The small molecule below binds the protein below.
Small molecule (SMILES): CN(C)S(=O)(=O)c1ccsc1

Sequence of chain 1.B:
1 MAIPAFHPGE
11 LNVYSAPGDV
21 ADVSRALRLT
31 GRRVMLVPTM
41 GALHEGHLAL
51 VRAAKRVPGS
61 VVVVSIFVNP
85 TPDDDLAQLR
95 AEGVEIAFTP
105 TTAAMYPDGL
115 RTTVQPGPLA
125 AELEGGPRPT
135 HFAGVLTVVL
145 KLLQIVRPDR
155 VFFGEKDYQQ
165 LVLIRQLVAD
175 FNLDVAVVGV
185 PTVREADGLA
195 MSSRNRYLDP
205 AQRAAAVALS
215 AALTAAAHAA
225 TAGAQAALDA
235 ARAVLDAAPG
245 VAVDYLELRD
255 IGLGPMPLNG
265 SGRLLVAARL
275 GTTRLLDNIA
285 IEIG

Binding-site contacts:
Ligand atom NAJ contacts residue PHE157 of chain 1.B at 4.4 Å.
Ligand atom CAA contacts residue THR39 of chain 1.B at 4.1 Å.
Ligand atom NAJ contacts residue PRO38 of chain 1.B at 4.3 Å.
Ligand atom CAB contacts residue PHE157 of chain 1.B at 3.8 Å (hydrophobic).
Ligand atom OAC contacts residue SER65 of chain 1.B at 4.4 Å.
Ligand atom OAD contacts residue VAL143 of chain 1.B at 3.0 Å.
Ligand atom OAD contacts residue VAL142 of chain 1.B at 3.8 Å.
Ligand atom SAH contacts residue PHE67 of chain 1.B at 3.3 Å (h-bond).
Ligand atom CAG contacts residue VAL142 of chain 1.B at 3.9 Å (hydrophobic).
Ligand atom SAK contacts residue PRO38 of chain 1.B at 3.8 Å.
Ligand atom CAI contacts residue VAL142 of chain 1.B at 3.6 Å (hydrophobic).
Ligand atom OAD contacts residue PRO38 of chain 1.B at 3.9 Å.
Ligand atom CAB contacts residue VAL139 of chain 1.B at 3.8 Å (hydrophobic).
Ligand atom OAC contacts residue THR39 of chain 1.B at 3.6 Å.
Ligand atom CAE contacts residue VAL142 of chain 1.B at 4.0 Å (hydrophobic).
Ligand atom SAH contacts residue ASN69 of chain 1.B at 3.7 Å.
Ligand atom CAE contacts residue ASN69 of chain 1.B at 3.6 Å.
Ligand atom CAA contacts residue EOH1 of chain 1.O at 3.1 Å.
Ligand atom CAF contacts residue VAL142 of chain 1.B at 3.8 Å (hydrophobic).
Ligand atom CAG contacts residue THR39 of chain 1.B at 4.5 Å.
Ligand atom CAE contacts residue VAL139 of chain 1.B at 4.2 Å (hydrophobic).
Ligand atom CAB contacts residue GLN164 of chain 1.B at 3.7 Å.
Ligand atom SAK contacts residue VAL143 of chain 1.B at 4.3 Å.
Ligand atom OAC contacts residue PRO38 of chain 1.B at 3.2 Å.
Ligand atom CAA contacts residue PRO38 of chain 1.B at 3.3 Å (hydrophobic).
Ligand atom CAI contacts residue PHE67 of chain 1.B at 4.5 Å (hydrophobic).
Ligand atom SAH contacts residue VAL68 of chain 1.B at 4.2 Å.
Ligand atom OAD contacts residue VAL139 of chain 1.B at 4.4 Å.
Ligand atom SAH contacts residue MET40 of chain 1.B at 4.1 Å.
Ligand atom NAJ contacts residue EOH1 of chain 1.O at 4.4 Å.
Ligand atom SAK contacts residue LEU146 of chain 1.B at 4.3 Å.
Ligand atom OAC contacts residue LEU146 of chain 1.B at 3.7 Å.
Ligand atom CAG contacts residue PHE67 of chain 1.B at 3.2 Å (hydrophobic).
Ligand atom CAB contacts residue VAL143 of chain 1.B at 3.9 Å (hydrophobic).
Ligand atom SAK contacts residue VAL142 of chain 1.B at 4.2 Å.
Ligand atom CAF contacts residue VAL139 of chain 1.B at 4.0 Å (hydrophobic).
Ligand atom CAG contacts residue MET40 of chain 1.B at 3.8 Å (hydrophobic).
Ligand atom CAA contacts residue MET40 of chain 1.B at 4.5 Å (hydrophobic).
Ligand atom SAH contacts residue VAL142 of chain 1.B at 4.2 Å.
Ligand atom OAD contacts residue LEU146 of chain 1.B at 3.7 Å.